The small molecule below binds the protein below.
Small molecule (SMILES): Nc1ncnc2c1ncn2[C@@H]1O[C@H](CO[V](=O)O)[C@@H](O)[C@H]1O

Binding-site contacts:
Ligand atom N1 contacts residue SER14 of chain 1.A at 3.1 Å (h-bond).
Ligand atom N7 contacts residue MET96 of chain 1.A at 3.3 Å.
Ligand atom N1 contacts residue LYS34 of chain 1.A at 3.7 Å.
Ligand atom O3' contacts residue LYS37 of chain 1.A at 3.5 Å (salt-bridge).
Ligand atom N3 contacts residue LEU11 of chain 1.A at 3.4 Å.
Ligand atom O5' contacts residue HIS100 of chain 1.A at 2.6 Å (h-bond).
Ligand atom OV2 contacts residue HIS100 of chain 1.A at 2.6 Å (h-bond).
Ligand atom O2' contacts residue LYS37 of chain 1.A at 3.3 Å (salt-bridge).
Ligand atom C5 contacts residue LEU11 of chain 1.A at 3.6 Å (hydrophobic).
Ligand atom N6 contacts residue SER14 of chain 1.A at 3.4 Å (h-bond).
Ligand atom O2' contacts residue ASP33 of chain 1.A at 2.8 Å (salt-bridge).
Ligand atom N3 contacts residue LYS34 of chain 1.A at 3.2 Å (salt-bridge).
Ligand atom C5' contacts residue HIS100 of chain 1.A at 3.4 Å.
Ligand atom C2 contacts residue ILE31 of chain 1.A at 3.8 Å (hydrophobic).
Ligand atom C2 contacts residue LEU11 of chain 1.A at 3.8 Å (hydrophobic).
Ligand atom O3' contacts residue ASP33 of chain 1.A at 2.5 Å (salt-bridge).
Ligand atom C5 contacts residue LYS34 of chain 1.A at 3.8 Å.
Ligand atom C2' contacts residue ASP33 of chain 1.A at 3.5 Å.
Ligand atom V contacts residue HIS102 of chain 1.A at 3.6 Å.
Ligand atom O5' contacts residue HIS102 of chain 1.A at 3.1 Å (h-bond).
Ligand atom C4' contacts residue ASP33 of chain 1.A at 3.4 Å.
Ligand atom C4 contacts residue LEU11 of chain 1.A at 3.3 Å (hydrophobic).
Ligand atom O4' contacts residue ASP33 of chain 1.A at 3.6 Å (salt-bridge).
Ligand atom C3' contacts residue ASP33 of chain 1.A at 3.3 Å.
Ligand atom O4' contacts residue LEU11 of chain 1.A at 3.6 Å.
Ligand atom V contacts residue HIS100 of chain 1.A at 2.1 Å.
Ligand atom C8 contacts residue MET96 of chain 1.A at 3.5 Å (hydrophobic).
Ligand atom C4 contacts residue LYS34 of chain 1.A at 3.7 Å.
Ligand atom C1' contacts residue ASP33 of chain 1.A at 3.3 Å.
Ligand atom OV2 contacts residue HIS102 of chain 1.A at 3.1 Å (h-bond).
Ligand atom C6 contacts residue LYS34 of chain 1.A at 3.8 Å.
Ligand atom N9 contacts residue LEU11 of chain 1.A at 3.7 Å.
Ligand atom OV1 contacts residue MET96 of chain 1.A at 3.2 Å (h-bond).
Ligand atom O2' contacts residue TYR35 of chain 1.A at 3.4 Å.
Ligand atom C6 contacts residue SER14 of chain 1.A at 3.6 Å.
Ligand atom O4' contacts residue LEU43 of chain 1.A at 3.5 Å.
Ligand atom OV2 contacts residue HIS91 of chain 1.A at 3.0 Å (h-bond).
Ligand atom OV1 contacts residue HIS100 of chain 1.A at 2.7 Å (h-bond).
Ligand atom OV1 contacts residue SER95 of chain 1.A at 3.2 Å (h-bond).
Ligand atom C2 contacts residue LYS34 of chain 1.A at 3.6 Å.

Sequence of chain 1.A:
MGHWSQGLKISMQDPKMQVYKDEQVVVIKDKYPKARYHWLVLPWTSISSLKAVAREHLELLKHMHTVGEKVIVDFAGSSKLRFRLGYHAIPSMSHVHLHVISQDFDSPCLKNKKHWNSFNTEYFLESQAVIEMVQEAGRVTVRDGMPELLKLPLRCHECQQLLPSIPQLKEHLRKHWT